Sequence of chain 3.A:
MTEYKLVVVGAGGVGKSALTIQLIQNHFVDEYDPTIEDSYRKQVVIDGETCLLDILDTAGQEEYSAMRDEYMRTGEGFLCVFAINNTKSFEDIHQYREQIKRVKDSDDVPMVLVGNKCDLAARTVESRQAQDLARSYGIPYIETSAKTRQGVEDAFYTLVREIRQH

A protein and the small-molecule ligand that binds it are described below.
Small molecule (SMILES): Nc1nc2c(ncn2[C@@H]2O[C@H](CO[P](=O)(O)O[P](=O)(O)NP(=O)(O)O)[C@@H](O)[C@H]2O)c(=O)[nH]1

Binding-site contacts:
Ligand atom O2B contacts residue SER17 of chain 3.A at 2.9 Å (h-bond).
Ligand atom O3' contacts residue ASP30 of chain 3.A at 2.9 Å (salt-bridge).
Ligand atom O2A contacts residue TYR32 of chain 3.A at 3.4 Å.
Ligand atom PG contacts residue MG1 of chain 3.C at 3.2 Å.
Ligand atom O2' contacts residue VAL29 of chain 3.A at 2.6 Å (h-bond).
Ligand atom N7 contacts residue ASN116 of chain 3.A at 3.1 Å (h-bond).
Ligand atom O1B contacts residue LYS16 of chain 3.A at 2.8 Å (salt-bridge).
Ligand atom O1G contacts residue PRO34 of chain 3.A at 3.5 Å.
Ligand atom N3B contacts residue GLY13 of chain 3.A at 3.1 Å (h-bond).
Ligand atom C2' contacts residue VAL29 of chain 3.A at 3.4 Å (hydrophobic).
Ligand atom O1A contacts residue GLY15 of chain 3.A at 3.2 Å.
Ligand atom O1B contacts residue VAL14 of chain 3.A at 3.2 Å (h-bond).
Ligand atom O6 contacts residue ASP119 of chain 3.A at 3.5 Å (salt-bridge).
Ligand atom O6 contacts residue LYS117 of chain 3.A at 3.4 Å.
Ligand atom O2G contacts residue THR35 of chain 3.A at 2.9 Å (h-bond).
Ligand atom O3G contacts residue LYS16 of chain 3.A at 2.6 Å (salt-bridge).
Ligand atom O1A contacts residue ALA18 of chain 3.A at 2.8 Å (h-bond).
Ligand atom N2 contacts residue LEU120 of chain 3.A at 3.5 Å.
Ligand atom O6 contacts residue ALA146 of chain 3.A at 2.8 Å (h-bond).
Ligand atom O6 contacts residue SER145 of chain 3.A at 3.4 Å.
Ligand atom N3B contacts residue MG1 of chain 3.C at 3.4 Å.
Ligand atom PB contacts residue MG1 of chain 3.C at 3.3 Å.
Ligand atom O2B contacts residue MG1 of chain 3.C at 2.1 Å.
Ligand atom O3G contacts residue GLY60 of chain 3.A at 2.8 Å (h-bond).
Ligand atom O6 contacts residue ASN116 of chain 3.A at 3.3 Å (h-bond).
Ligand atom O3G contacts residue GLY12 of chain 3.A at 3.5 Å.
Ligand atom O3A contacts residue GLY15 of chain 3.A at 3.2 Å (h-bond).
Ligand atom O2B contacts residue LYS16 of chain 3.A at 3.5 Å (salt-bridge).
Ligand atom O1B contacts residue GLY15 of chain 3.A at 3.0 Å (h-bond).
Ligand atom O4' contacts residue LYS117 of chain 3.A at 3.2 Å (salt-bridge).
Ligand atom O2' contacts residue PHE28 of chain 3.A at 3.2 Å.
Ligand atom N2 contacts residue ASP119 of chain 3.A at 2.9 Å (salt-bridge).
Ligand atom N3B contacts residue TYR32 of chain 3.A at 3.5 Å.
Ligand atom O2' contacts residue ASP30 of chain 3.A at 3.1 Å (salt-bridge).
Ligand atom O1B contacts residue GLY13 of chain 3.A at 3.5 Å (h-bond).
Ligand atom O2G contacts residue MG1 of chain 3.C at 2.1 Å.
Ligand atom N1 contacts residue ASP119 of chain 3.A at 2.8 Å (salt-bridge).
Ligand atom C3' contacts residue GLU31 of chain 3.A at 3.4 Å.
Ligand atom O1G contacts residue TYR32 of chain 3.A at 2.5 Å (h-bond).
Ligand atom O1A contacts residue SER17 of chain 3.A at 3.4 Å (h-bond).